Binding-site contacts:
Ligand atom C2 contacts residue ASN12 of chain 46.K at 3.3 Å.
Ligand atom C7 contacts residue ASN12 of chain 46.K at 3.9 Å.
Ligand atom C5 contacts residue ASN12 of chain 46.K at 4.2 Å.
Ligand atom O5 contacts residue ASN12 of chain 46.K at 2.8 Å (h-bond).
Ligand atom N2 contacts residue ASN12 of chain 46.K at 3.8 Å.
Ligand atom O7 contacts residue ASN12 of chain 46.K at 3.6 Å.
Ligand atom C1 contacts residue ASN12 of chain 46.K at 2.2 Å.

Sequence of chain 46.K:
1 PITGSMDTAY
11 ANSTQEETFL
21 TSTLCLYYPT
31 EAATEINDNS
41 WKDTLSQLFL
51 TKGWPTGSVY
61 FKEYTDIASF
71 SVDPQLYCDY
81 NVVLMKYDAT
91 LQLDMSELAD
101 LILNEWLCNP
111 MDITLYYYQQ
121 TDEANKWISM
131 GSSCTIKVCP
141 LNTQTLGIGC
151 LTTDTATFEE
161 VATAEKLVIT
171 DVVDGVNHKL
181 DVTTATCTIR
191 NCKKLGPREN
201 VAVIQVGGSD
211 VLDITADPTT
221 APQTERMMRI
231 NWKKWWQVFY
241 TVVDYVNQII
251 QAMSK

This protein binds this small molecule.
Small molecule (SMILES): CC(=O)N[C@H]1[C@H](O[C@H]2[C@H](O)[C@@H](NC(C)=O)CO[C@@H]2CO)O[C@H](CO)[C@@H](O)[C@@H]1O